Sequence of chain 1.B:
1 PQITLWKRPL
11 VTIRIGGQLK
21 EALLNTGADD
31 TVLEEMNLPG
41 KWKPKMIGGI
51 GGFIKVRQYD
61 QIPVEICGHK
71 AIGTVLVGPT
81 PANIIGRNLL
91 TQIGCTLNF

Binding-site contacts:
Ligand atom CD2 contacts residue ASP29 of chain 1.B at 3.5 Å.
Ligand atom N contacts residue GLY27 of chain 1.B at 3.0 Å (h-bond).
Ligand atom O contacts residue GLY27 of chain 1.A at 3.5 Å (h-bond).
Ligand atom C contacts residue ASP29 of chain 1.B at 3.1 Å.
Ligand atom O contacts residue ASP29 of chain 1.A at 3.0 Å (salt-bridge).
Ligand atom C contacts residue GLY48 of chain 1.A at 3.6 Å.
Ligand atom O contacts residue ASP29 of chain 1.B at 3.0 Å (salt-bridge).
Ligand atom CA contacts residue GLY48 of chain 1.A at 3.4 Å.
Ligand atom ND2 contacts residue LEU23 of chain 1.B at 3.6 Å.
Ligand atom O contacts residue ARG8 of chain 1.A at 3.4 Å (salt-bridge).
Ligand atom N contacts residue ASP29 of chain 1.A at 3.2 Å (salt-bridge).
Ligand atom CD1 contacts residue VAL32 of chain 1.B at 3.2 Å (hydrophobic).
Ligand atom CD2 contacts residue LEU23 of chain 1.A at 3.6 Å (hydrophobic).
Ligand atom O contacts residue ILE47 of chain 1.A at 3.5 Å.
Ligand atom CD2 contacts residue GLY27 of chain 1.B at 3.4 Å.
Ligand atom CZ contacts residue ALA82 of chain 1.A at 3.8 Å (hydrophobic).
Ligand atom CB contacts residue ARG8 of chain 1.B at 3.7 Å.
Ligand atom C contacts residue ASN25 of chain 1.B at 3.6 Å.
Ligand atom CE2 contacts residue ALA82 of chain 1.A at 3.7 Å (hydrophobic).
Ligand atom CB contacts residue ASN25 of chain 1.B at 3.4 Å.
Ligand atom O contacts residue ASP29 of chain 1.B at 3.2 Å (salt-bridge).
Ligand atom CA contacts residue ASN25 of chain 1.A at 3.6 Å.
Ligand atom OD1 contacts residue PRO81 of chain 1.B at 3.5 Å.
Ligand atom O contacts residue ALA28 of chain 1.B at 3.5 Å.
Ligand atom C contacts residue ARG8 of chain 1.A at 3.5 Å.
Ligand atom ND2 contacts residue GLY27 of chain 1.A at 3.3 Å (h-bond).
Ligand atom O contacts residue GLY27 of chain 1.B at 3.4 Å (h-bond).
Ligand atom O contacts residue GLY48 of chain 1.A at 2.7 Å (h-bond).
Ligand atom N contacts residue GLY27 of chain 1.A at 3.1 Å (h-bond).
Ligand atom CB contacts residue ASP30 of chain 1.A at 3.8 Å.
Ligand atom N contacts residue GLY48 of chain 1.A at 2.8 Å (h-bond).
Ligand atom O contacts residue ASN25 of chain 1.B at 2.8 Å (h-bond).
Ligand atom CA contacts residue ARG8 of chain 1.A at 3.3 Å.
Ligand atom CA contacts residue GLY27 of chain 1.B at 3.5 Å.
Ligand atom CB contacts residue GLY27 of chain 1.A at 3.5 Å.
Ligand atom O contacts residue ALA28 of chain 1.A at 3.5 Å.
Ligand atom N contacts residue ASN25 of chain 1.A at 3.6 Å (h-bond).
Ligand atom C contacts residue GLY27 of chain 1.B at 3.7 Å.
Ligand atom O contacts residue GLY48 of chain 1.A at 3.6 Å (h-bond).
Ligand atom CD2 contacts residue ASP30 of chain 1.B at 3.4 Å.

A small-molecule ligand and the protein it binds are described below.
Small molecule (SMILES): CC(C)C[C@H](NC(=O)[C@H](Cc1ccccc1)NC(=O)[C@H](CC(N)=O)NC(=O)[C@@H](NC(=O)[C@H](C)NC(=O)[C@H](C)N)C(C)C)C(=O)NCC=O

Sequence of chain 1.A:
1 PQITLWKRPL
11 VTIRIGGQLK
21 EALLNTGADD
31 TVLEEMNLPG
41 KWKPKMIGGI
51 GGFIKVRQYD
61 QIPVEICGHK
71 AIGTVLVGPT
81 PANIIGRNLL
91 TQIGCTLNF